Binding-site contacts:
Ligand atom C5 contacts residue PRO628 of chain 23.A at 2.7 Å (hydrophobic).
Ligand atom C8 contacts residue PRO628 of chain 23.A at 3.8 Å (hydrophobic).
Ligand atom C6 contacts residue GLY636 of chain 23.A at 3.6 Å.
Ligand atom C5 contacts residue SER629 of chain 23.A at 3.5 Å.
Ligand atom C4 contacts residue PRO628 of chain 23.A at 3.0 Å (hydrophobic).
Ligand atom O3' contacts residue PRO628 of chain 23.A at 4.1 Å.
Ligand atom N7 contacts residue PRO628 of chain 23.A at 3.3 Å (h-bond).
Ligand atom N6 contacts residue PHE635 of chain 23.A at 3.7 Å.
Ligand atom C6 contacts residue PRO628 of chain 23.A at 2.8 Å (hydrophobic).
Ligand atom N6 contacts residue GLY634 of chain 23.A at 3.8 Å.
Ligand atom C1' contacts residue HIS627 of chain 23.A at 4.3 Å.
Ligand atom C2' contacts residue PRO628 of chain 23.A at 3.6 Å (hydrophobic).
Ligand atom P contacts residue HIS625 of chain 1.A at 3.9 Å.
Ligand atom N9 contacts residue PRO628 of chain 23.A at 3.7 Å.
Ligand atom N1 contacts residue PRO628 of chain 23.A at 3.2 Å (h-bond).
Ligand atom N1 contacts residue GLY636 of chain 23.A at 2.9 Å (h-bond).
Ligand atom O2P contacts residue ASP623 of chain 1.A at 3.2 Å (salt-bridge).
Ligand atom N6 contacts residue SER629 of chain 23.A at 3.0 Å (h-bond).
Ligand atom C4 contacts residue PRO412 of chain 23.A at 4.1 Å (hydrophobic).
Ligand atom C2 contacts residue GLY636 of chain 23.A at 3.2 Å.
Ligand atom C2' contacts residue HIS627 of chain 23.A at 3.2 Å.
Ligand atom N7 contacts residue PRO412 of chain 23.A at 4.3 Å.
Ligand atom N3 contacts residue PRO628 of chain 23.A at 3.5 Å (h-bond).
Ligand atom C2 contacts residue PRO628 of chain 23.A at 3.5 Å (hydrophobic).
Ligand atom N7 contacts residue SER629 of chain 23.A at 3.1 Å (h-bond).
Ligand atom C3' contacts residue HIS627 of chain 23.A at 4.3 Å.
Ligand atom C6 contacts residue SER629 of chain 23.A at 3.5 Å.
Ligand atom N7 contacts residue HIS627 of chain 23.A at 4.1 Å.
Ligand atom N6 contacts residue GLY636 of chain 23.A at 3.2 Å (h-bond).
Ligand atom C6 contacts residue PRO412 of chain 23.A at 4.3 Å (hydrophobic).
Ligand atom N6 contacts residue PRO628 of chain 23.A at 3.4 Å (h-bond).
Ligand atom N7 contacts residue ASN606 of chain 23.A at 4.2 Å.
Ligand atom C1' contacts residue PRO628 of chain 23.A at 3.9 Å (hydrophobic).
Ligand atom C8 contacts residue PRO412 of chain 23.A at 4.3 Å (hydrophobic).
Ligand atom C8 contacts residue HIS627 of chain 23.A at 3.5 Å.
Ligand atom C5 contacts residue PRO412 of chain 23.A at 4.2 Å (hydrophobic).
Ligand atom O1P contacts residue HIS625 of chain 1.A at 2.8 Å (h-bond).
Ligand atom N1 contacts residue VAL411 of chain 23.A at 4.3 Å.
Ligand atom C8 contacts residue SER629 of chain 23.A at 4.2 Å.
Ligand atom N9 contacts residue PRO412 of chain 23.A at 4.2 Å.

Sequence of chain 1.A:
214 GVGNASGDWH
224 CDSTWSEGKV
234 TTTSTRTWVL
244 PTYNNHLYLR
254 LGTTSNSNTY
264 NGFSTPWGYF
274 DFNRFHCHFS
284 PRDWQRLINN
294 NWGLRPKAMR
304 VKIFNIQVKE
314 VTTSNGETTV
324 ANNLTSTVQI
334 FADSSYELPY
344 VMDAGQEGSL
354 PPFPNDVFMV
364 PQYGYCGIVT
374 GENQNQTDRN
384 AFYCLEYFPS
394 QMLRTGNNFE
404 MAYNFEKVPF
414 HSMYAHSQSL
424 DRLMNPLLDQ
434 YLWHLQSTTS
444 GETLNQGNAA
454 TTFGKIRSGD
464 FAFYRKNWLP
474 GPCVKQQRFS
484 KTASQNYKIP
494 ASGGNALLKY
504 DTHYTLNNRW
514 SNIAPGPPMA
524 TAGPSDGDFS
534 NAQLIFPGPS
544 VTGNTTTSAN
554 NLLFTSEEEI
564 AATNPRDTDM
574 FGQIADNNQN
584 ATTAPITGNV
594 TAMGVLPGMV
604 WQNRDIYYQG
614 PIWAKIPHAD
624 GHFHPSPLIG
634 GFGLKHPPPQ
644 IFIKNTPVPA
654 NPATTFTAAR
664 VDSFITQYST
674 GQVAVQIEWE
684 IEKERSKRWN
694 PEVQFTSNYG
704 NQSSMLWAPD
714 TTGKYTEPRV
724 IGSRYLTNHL

The small molecule below binds the protein below.
Small molecule (SMILES): Nc1ncnc2c1ncn2[C@H]1C[C@H](O)[C@@H](COP(=O)(O)O)O1

Sequence of chain 23.A:
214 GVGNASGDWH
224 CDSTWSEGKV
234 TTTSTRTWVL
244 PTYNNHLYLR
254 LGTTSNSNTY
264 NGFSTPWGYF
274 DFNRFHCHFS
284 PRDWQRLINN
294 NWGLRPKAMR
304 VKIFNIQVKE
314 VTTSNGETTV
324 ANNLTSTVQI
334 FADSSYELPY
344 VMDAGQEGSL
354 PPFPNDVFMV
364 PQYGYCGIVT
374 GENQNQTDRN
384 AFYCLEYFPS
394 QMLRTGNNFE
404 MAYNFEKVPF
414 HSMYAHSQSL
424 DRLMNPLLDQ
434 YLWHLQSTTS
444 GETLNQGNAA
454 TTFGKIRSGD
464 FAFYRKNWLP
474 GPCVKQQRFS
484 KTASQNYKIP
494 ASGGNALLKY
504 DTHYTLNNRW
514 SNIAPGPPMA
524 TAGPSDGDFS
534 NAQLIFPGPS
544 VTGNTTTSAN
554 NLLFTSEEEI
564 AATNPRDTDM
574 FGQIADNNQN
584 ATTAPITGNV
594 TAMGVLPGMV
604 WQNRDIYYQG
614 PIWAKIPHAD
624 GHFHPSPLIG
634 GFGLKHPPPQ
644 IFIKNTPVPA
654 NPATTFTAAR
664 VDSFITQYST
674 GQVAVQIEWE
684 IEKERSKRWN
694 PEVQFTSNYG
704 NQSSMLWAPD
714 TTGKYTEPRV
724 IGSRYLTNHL